This small molecule binds to this protein.
Small molecule (SMILES): CC(=O)N[C@H]1[C@H](O[C@H]2[C@H](O)[C@@H](NC(C)=O)CO[C@@H]2CO)O[C@H](CO)[C@@H](O)[C@@H]1O

Sequence of chain 1.A:
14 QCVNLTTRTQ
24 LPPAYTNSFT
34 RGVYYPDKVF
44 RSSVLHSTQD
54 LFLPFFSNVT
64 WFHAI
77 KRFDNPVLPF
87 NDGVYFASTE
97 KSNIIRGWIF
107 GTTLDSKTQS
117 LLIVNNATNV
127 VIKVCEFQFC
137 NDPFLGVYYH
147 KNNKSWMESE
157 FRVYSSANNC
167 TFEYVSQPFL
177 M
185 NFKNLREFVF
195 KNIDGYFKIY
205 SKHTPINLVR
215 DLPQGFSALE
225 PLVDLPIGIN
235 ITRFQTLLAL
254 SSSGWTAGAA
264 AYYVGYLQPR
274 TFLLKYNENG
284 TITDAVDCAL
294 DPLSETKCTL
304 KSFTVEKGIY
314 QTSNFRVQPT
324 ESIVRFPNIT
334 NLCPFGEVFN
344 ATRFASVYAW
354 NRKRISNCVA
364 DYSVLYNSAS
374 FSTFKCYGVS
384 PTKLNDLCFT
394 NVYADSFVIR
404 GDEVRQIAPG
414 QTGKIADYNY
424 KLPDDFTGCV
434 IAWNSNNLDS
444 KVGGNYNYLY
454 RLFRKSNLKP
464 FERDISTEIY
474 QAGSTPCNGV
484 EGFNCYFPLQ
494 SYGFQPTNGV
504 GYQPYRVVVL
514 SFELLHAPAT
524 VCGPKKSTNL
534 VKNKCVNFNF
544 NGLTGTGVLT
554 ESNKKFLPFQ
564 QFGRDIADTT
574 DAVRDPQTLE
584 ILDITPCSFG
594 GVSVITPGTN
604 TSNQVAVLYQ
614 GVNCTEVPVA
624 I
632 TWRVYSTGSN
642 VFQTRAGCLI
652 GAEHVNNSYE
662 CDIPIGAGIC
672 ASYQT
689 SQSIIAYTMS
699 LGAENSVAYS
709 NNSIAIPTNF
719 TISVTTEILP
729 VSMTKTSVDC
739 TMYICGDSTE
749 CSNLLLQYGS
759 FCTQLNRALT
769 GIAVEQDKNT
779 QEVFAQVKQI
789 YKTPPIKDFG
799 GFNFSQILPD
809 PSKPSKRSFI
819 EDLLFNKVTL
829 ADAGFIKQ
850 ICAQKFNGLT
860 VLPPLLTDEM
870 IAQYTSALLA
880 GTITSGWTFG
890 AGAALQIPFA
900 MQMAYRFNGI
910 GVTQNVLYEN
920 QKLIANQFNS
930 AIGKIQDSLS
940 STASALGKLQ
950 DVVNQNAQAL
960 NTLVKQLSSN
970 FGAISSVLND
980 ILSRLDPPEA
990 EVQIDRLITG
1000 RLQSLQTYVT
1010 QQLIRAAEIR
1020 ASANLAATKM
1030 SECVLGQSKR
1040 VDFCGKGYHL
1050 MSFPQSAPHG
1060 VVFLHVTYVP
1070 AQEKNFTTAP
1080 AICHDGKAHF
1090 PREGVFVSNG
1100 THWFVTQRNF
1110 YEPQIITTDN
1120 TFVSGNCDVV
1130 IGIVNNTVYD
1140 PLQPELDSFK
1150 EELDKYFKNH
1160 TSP

Binding-site contacts:
Ligand atom C2 contacts residue ASN801 of chain 1.A at 2.4 Å.
Ligand atom C3 contacts residue ASN801 of chain 1.A at 3.8 Å.
Ligand atom O5 contacts residue SER803 of chain 1.A at 3.2 Å (h-bond).
Ligand atom C6 contacts residue SER803 of chain 1.A at 3.9 Å.
Ligand atom C1 contacts residue SER803 of chain 1.A at 3.4 Å.
Ligand atom C1 contacts residue ASN801 of chain 1.A at 1.4 Å.
Ligand atom O6 contacts residue SER803 of chain 1.A at 3.3 Å (h-bond).
Ligand atom C5 contacts residue ASN801 of chain 1.A at 3.6 Å.
Ligand atom C5 contacts residue SER803 of chain 1.A at 3.4 Å.
Ligand atom O6 contacts residue GLN804 of chain 1.A at 2.5 Å (h-bond).
Ligand atom O5 contacts residue ASN801 of chain 1.A at 2.4 Å (h-bond).
Ligand atom N2 contacts residue ASN801 of chain 1.A at 2.9 Å (h-bond).
Ligand atom C6 contacts residue GLN804 of chain 1.A at 3.9 Å.
Ligand atom C7 contacts residue ASN801 of chain 1.A at 3.8 Å.
Ligand atom C4 contacts residue ASN801 of chain 1.A at 4.2 Å.
Ligand atom O7 contacts residue ASN801 of chain 1.A at 4.3 Å.